Binding-site contacts:
Ligand atom C4 contacts residue ASN280 of chain 1.F at 4.3 Å.
Ligand atom C2 contacts residue ASN280 of chain 1.F at 2.5 Å.
Ligand atom C7 contacts residue ASN278 of chain 1.F at 3.6 Å.
Ligand atom O7 contacts residue ASN280 of chain 1.F at 4.0 Å.
Ligand atom O5 contacts residue ASN280 of chain 1.F at 2.4 Å (h-bond).
Ligand atom O6 contacts residue ASN280 of chain 1.F at 4.4 Å.
Ligand atom C5 contacts residue ASN280 of chain 1.F at 3.7 Å.
Ligand atom O7 contacts residue ASN278 of chain 1.F at 3.7 Å.
Ligand atom N2 contacts residue ASN280 of chain 1.F at 2.9 Å (h-bond).
Ligand atom C7 contacts residue ASN280 of chain 1.F at 3.7 Å.
Ligand atom C3 contacts residue ASN280 of chain 1.F at 3.8 Å.
Ligand atom C8 contacts residue ASN278 of chain 1.F at 3.4 Å.
Ligand atom N2 contacts residue ASN278 of chain 1.F at 4.2 Å.
Ligand atom C1 contacts residue ASN280 of chain 1.F at 1.5 Å.

This small molecule binds to this protein.
Small molecule (SMILES): CC(=O)N[C@@H]1[C@@H](O)[C@H](O)[C@@H](CO)O[C@H]1O

Sequence of chain 1.F:
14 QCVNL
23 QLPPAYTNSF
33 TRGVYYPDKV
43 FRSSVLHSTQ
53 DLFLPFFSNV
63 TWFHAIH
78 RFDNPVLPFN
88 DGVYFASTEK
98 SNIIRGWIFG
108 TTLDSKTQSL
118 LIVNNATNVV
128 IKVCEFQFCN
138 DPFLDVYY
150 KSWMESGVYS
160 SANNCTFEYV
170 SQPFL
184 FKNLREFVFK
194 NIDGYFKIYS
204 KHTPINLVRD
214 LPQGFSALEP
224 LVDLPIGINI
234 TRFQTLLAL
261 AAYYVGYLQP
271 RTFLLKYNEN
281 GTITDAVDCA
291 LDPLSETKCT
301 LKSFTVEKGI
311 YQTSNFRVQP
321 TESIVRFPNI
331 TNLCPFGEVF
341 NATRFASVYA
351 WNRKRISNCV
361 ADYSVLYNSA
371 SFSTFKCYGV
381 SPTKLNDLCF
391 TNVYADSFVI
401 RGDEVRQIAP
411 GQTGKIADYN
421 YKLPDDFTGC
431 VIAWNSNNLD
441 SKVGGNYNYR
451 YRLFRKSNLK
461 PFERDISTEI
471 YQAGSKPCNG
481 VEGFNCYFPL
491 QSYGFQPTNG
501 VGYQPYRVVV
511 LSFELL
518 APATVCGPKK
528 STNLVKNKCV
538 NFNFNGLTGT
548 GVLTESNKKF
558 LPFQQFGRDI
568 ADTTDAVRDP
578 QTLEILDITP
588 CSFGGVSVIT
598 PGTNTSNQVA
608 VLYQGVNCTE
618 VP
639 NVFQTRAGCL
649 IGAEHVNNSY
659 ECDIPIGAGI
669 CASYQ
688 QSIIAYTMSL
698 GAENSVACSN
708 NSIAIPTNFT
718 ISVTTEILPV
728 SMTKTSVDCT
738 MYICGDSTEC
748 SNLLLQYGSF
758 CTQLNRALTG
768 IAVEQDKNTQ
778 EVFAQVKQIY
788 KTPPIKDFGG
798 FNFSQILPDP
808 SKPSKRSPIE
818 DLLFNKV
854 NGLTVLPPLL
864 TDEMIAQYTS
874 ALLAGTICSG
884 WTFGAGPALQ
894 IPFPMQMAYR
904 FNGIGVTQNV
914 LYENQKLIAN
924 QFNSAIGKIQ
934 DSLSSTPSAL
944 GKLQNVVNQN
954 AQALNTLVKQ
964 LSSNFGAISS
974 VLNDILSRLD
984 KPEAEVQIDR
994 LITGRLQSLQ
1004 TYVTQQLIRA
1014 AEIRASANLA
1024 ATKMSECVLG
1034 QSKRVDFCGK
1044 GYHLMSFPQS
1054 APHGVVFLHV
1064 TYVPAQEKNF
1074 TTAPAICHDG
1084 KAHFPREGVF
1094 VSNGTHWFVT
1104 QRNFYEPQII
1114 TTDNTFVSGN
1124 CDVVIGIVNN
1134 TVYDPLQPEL